Sequence of chain 1.A:
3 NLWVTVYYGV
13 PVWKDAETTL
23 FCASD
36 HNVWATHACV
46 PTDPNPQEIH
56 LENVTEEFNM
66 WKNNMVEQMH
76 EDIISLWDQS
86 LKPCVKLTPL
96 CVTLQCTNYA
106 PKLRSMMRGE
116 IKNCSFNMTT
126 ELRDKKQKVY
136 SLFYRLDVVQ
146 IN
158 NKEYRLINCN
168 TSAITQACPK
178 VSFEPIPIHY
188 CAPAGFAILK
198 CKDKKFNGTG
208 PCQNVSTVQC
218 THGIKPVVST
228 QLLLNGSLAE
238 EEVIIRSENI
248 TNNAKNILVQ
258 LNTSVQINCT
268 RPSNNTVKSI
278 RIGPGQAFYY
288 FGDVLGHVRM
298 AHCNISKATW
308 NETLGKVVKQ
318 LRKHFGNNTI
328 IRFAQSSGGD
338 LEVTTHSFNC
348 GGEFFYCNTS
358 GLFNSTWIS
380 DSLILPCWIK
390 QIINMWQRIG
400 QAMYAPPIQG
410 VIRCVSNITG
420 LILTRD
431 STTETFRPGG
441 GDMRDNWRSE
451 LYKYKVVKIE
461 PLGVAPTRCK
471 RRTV

Binding-site contacts:
Ligand atom C2 contacts residue ASN118 of chain 1.A at 2.5 Å.
Ligand atom C7 contacts residue LEU137 of chain 1.A at 4.5 Å (hydrophobic).
Ligand atom C8 contacts residue GLY289 of chain 1.A at 4.4 Å.
Ligand atom C8 contacts residue ASP290 of chain 1.A at 4.2 Å.
Ligand atom N2 contacts residue ASN118 of chain 1.A at 3.0 Å (h-bond).
Ligand atom C7 contacts residue ASN118 of chain 1.A at 4.0 Å.
Ligand atom C8 contacts residue TYR104 of chain 1.A at 4.4 Å (hydrophobic).
Ligand atom C8 contacts residue LEU137 of chain 1.A at 3.9 Å (hydrophobic).
Ligand atom C4 contacts residue ASN118 of chain 1.A at 4.2 Å.
Ligand atom C5 contacts residue ASN118 of chain 1.A at 3.6 Å.
Ligand atom C5 contacts residue TYR135 of chain 1.A at 4.1 Å (hydrophobic).
Ligand atom O5 contacts residue ASN118 of chain 1.A at 2.3 Å (h-bond).
Ligand atom C7 contacts residue TYR104 of chain 1.A at 4.4 Å (hydrophobic).
Ligand atom C1 contacts residue ASN118 of chain 1.A at 1.4 Å.
Ligand atom C1 contacts residue TYR135 of chain 1.A at 4.1 Å (hydrophobic).
Ligand atom O7 contacts residue TYR104 of chain 1.A at 4.2 Å.
Ligand atom C3 contacts residue ASN118 of chain 1.A at 3.8 Å.
Ligand atom C8 contacts residue ASN118 of chain 1.A at 4.5 Å.
Ligand atom O5 contacts residue TYR135 of chain 1.A at 4.3 Å.

This protein binds this small molecule.
Small molecule (SMILES): CC(=O)N[C@@H]1[C@@H](O)[C@H](O)[C@@H](CO)O[C@H]1O